Binding-site contacts:
Ligand atom C2 contacts residue PHE120 of chain 1.E at 4.2 Å (hydrophobic).
Ligand atom C7 contacts residue ASN81 of chain 1.E at 3.0 Å.
Ligand atom N2 contacts residue ASN81 of chain 1.E at 2.9 Å (h-bond).
Ligand atom N2 contacts residue PHE120 of chain 1.E at 4.5 Å.
Ligand atom C3 contacts residue ASN81 of chain 1.E at 3.7 Å.
Ligand atom C4 contacts residue PHE120 of chain 1.E at 4.5 Å (hydrophobic).
Ligand atom C8 contacts residue ASN81 of chain 1.E at 4.3 Å.
Ligand atom C5 contacts residue ILE121 of chain 1.E at 3.9 Å (hydrophobic).
Ligand atom O5 contacts residue PHE120 of chain 1.E at 4.1 Å.
Ligand atom C5 contacts residue ASN81 of chain 1.E at 3.8 Å.
Ligand atom C1 contacts residue PHE120 of chain 1.E at 3.6 Å (hydrophobic).
Ligand atom C8 contacts residue ARG150 of chain 1.E at 4.1 Å.
Ligand atom O5 contacts residue ASN81 of chain 1.E at 2.4 Å (h-bond).
Ligand atom C6 contacts residue ILE121 of chain 1.E at 4.0 Å (hydrophobic).
Ligand atom O7 contacts residue ASN81 of chain 1.E at 2.8 Å (h-bond).
Ligand atom C8 contacts residue GLN80 of chain 1.E at 3.4 Å.
Ligand atom C2 contacts residue ASN81 of chain 1.E at 2.4 Å.
Ligand atom C3 contacts residue PHE120 of chain 1.E at 3.9 Å (hydrophobic).
Ligand atom O6 contacts residue ILE121 of chain 1.E at 3.8 Å.
Ligand atom C4 contacts residue ASN81 of chain 1.E at 4.2 Å.
Ligand atom C5 contacts residue PHE120 of chain 1.E at 4.0 Å (hydrophobic).
Ligand atom C1 contacts residue ASN81 of chain 1.E at 1.5 Å.

This small molecule binds to this protein.
Small molecule (SMILES): CC(=O)N[C@@H]1[C@@H](O)[C@H](O)[C@@H](CO)O[C@H]1O

Sequence of chain 1.E:
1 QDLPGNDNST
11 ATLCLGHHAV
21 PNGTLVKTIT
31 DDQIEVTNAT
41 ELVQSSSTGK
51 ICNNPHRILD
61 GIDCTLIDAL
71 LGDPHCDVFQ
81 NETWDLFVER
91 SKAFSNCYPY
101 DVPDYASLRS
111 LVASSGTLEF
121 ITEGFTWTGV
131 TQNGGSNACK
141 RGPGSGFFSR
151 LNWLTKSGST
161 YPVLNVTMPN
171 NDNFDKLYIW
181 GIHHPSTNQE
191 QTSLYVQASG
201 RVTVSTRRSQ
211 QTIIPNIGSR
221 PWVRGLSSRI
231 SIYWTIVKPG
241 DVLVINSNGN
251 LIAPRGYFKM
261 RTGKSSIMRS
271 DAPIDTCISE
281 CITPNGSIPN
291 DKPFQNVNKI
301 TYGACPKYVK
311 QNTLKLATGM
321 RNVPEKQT